Binding-site contacts:
Ligand atom C16 contacts residue TYR90 of chain 1.A at 3.8 Å (hydrophobic).
Ligand atom N28 contacts residue ASP247 of chain 1.A at 3.0 Å (salt-bridge).
Ligand atom N28 contacts residue GLY53 of chain 1.A at 3.3 Å (h-bond).
Ligand atom C13 contacts residue LYS94 of chain 1.A at 3.8 Å.
Ligand atom C4 contacts residue ASP51 of chain 1.A at 3.5 Å.
Ligand atom C2 contacts residue GOL1 of chain 1.I at 4.0 Å.
Ligand atom C3 contacts residue GOL1 of chain 1.I at 3.7 Å.
Ligand atom C23 contacts residue GLY53 of chain 1.A at 3.4 Å.
Ligand atom C12 contacts residue TYR90 of chain 1.A at 3.8 Å (hydrophobic).
Ligand atom C3 contacts residue ILE137 of chain 1.A at 3.5 Å (hydrophobic).
Ligand atom C6 contacts residue TYR90 of chain 1.A at 3.6 Å (hydrophobic).
Ligand atom C13 contacts residue VAL88 of chain 1.A at 3.4 Å (hydrophobic).
Ligand atom C17 contacts residue TYR90 of chain 1.A at 3.7 Å (hydrophobic).
Ligand atom C3 contacts residue ASP51 of chain 1.A at 3.6 Å.
Ligand atom C18 contacts residue THR250 of chain 1.A at 3.8 Å.
Ligand atom C13 contacts residue TYR90 of chain 1.A at 3.8 Å (hydrophobic).
Ligand atom C17 contacts residue GOL1 of chain 1.I at 3.8 Å.
Ligand atom C23 contacts residue TYR217 of chain 1.A at 3.1 Å (hydrophobic).
Ligand atom C19 contacts residue ASP247 of chain 1.A at 3.6 Å.
Ligand atom N21 contacts residue GLY53 of chain 1.A at 2.9 Å (h-bond).
Ligand atom C22 contacts residue GLY53 of chain 1.A at 3.2 Å.
Ligand atom C8 contacts residue GLY53 of chain 1.A at 3.7 Å.
Ligand atom N7 contacts residue ASP51 of chain 1.A at 2.6 Å (salt-bridge).
Ligand atom C8 contacts residue ASP51 of chain 1.A at 3.5 Å.
Ligand atom C18 contacts residue ASP247 of chain 1.A at 3.4 Å.
Ligand atom C16 contacts residue PHE127 of chain 1.A at 3.9 Å (hydrophobic).
Ligand atom O29 contacts residue TYR90 of chain 1.A at 3.6 Å.
Ligand atom C15 contacts residue PHE127 of chain 1.A at 3.9 Å (hydrophobic).
Ligand atom C13 contacts residue TRP95 of chain 1.A at 3.5 Å (hydrophobic).
Ligand atom C15 contacts residue TYR90 of chain 1.A at 3.9 Å (hydrophobic).
Ligand atom C10 contacts residue TYR90 of chain 1.A at 3.6 Å (hydrophobic).
Ligand atom C14 contacts residue TYR90 of chain 1.A at 3.9 Å (hydrophobic).
Ligand atom C12 contacts residue TRP95 of chain 1.A at 3.8 Å (hydrophobic).
Ligand atom N28 contacts residue ASP51 of chain 1.A at 2.9 Å (salt-bridge).
Ligand atom C14 contacts residue LYS94 of chain 1.A at 3.3 Å.
Ligand atom C14 contacts residue TRP95 of chain 1.A at 3.9 Å (hydrophobic).
Ligand atom C14 contacts residue GLY93 of chain 1.A at 3.9 Å.
Ligand atom C11 contacts residue TYR90 of chain 1.A at 3.8 Å (hydrophobic).
Ligand atom C17 contacts residue LYS126 of chain 1.A at 3.9 Å.
Ligand atom C15 contacts residue LYS126 of chain 1.A at 3.7 Å.

Sequence of chain 1.A:
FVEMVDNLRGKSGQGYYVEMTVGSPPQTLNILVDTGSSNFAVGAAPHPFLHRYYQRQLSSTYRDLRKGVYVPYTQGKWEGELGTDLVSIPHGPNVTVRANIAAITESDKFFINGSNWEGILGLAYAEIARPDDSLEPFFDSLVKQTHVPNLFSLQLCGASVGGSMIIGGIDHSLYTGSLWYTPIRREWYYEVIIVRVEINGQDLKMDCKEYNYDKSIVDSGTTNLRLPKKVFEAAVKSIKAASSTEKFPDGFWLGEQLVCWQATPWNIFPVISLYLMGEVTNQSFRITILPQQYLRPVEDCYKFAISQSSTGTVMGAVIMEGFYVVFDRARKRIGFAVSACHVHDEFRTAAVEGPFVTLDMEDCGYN

The protein below binds the small molecule below.
Small molecule (SMILES): Cc1ccccc1-c1ccc2nc(N)c(CCC(=O)NC3CCCCC3)cc2c1